Binding-site contacts:
Ligand atom NAK contacts residue NAP1 of chain 1.J at 2.9 Å (h-bond).
Ligand atom NAB contacts residue SER115 of chain 1.C at 2.9 Å (h-bond).
Ligand atom NAJ contacts residue NAP1 of chain 1.J at 3.5 Å.
Ligand atom CAR contacts residue NAP1 of chain 1.J at 3.8 Å.
Ligand atom OAC contacts residue ARG34 of chain 1.C at 3.9 Å.
Ligand atom CAM contacts residue SER115 of chain 1.C at 3.8 Å.
Ligand atom NAK contacts residue PHE117 of chain 1.C at 3.7 Å.
Ligand atom NAI contacts residue NAP1 of chain 1.J at 2.8 Å (h-bond).
Ligand atom NAJ contacts residue ASP181 of chain 1.C at 3.8 Å.
Ligand atom NAJ contacts residue PHE117 of chain 1.C at 3.6 Å.
Ligand atom CAN contacts residue NAP1 of chain 1.J at 3.8 Å.
Ligand atom CAH contacts residue NAP1 of chain 1.J at 3.3 Å.
Ligand atom CAN contacts residue PHE117 of chain 1.C at 3.6 Å (hydrophobic).
Ligand atom CAR contacts residue PHE117 of chain 1.C at 3.6 Å (hydrophobic).
Ligand atom CAO contacts residue PHE117 of chain 1.C at 3.5 Å (hydrophobic).
Ligand atom CAA contacts residue MET233 of chain 1.C at 3.9 Å (hydrophobic).
Ligand atom CAD contacts residue PRO230 of chain 1.C at 3.6 Å (hydrophobic).
Ligand atom CAQ contacts residue TYR194 of chain 1.C at 3.6 Å (hydrophobic).
Ligand atom NAI contacts residue TYR194 of chain 1.C at 3.7 Å.
Ligand atom CAH contacts residue PHE117 of chain 1.C at 3.5 Å (hydrophobic).
Ligand atom NAI contacts residue PHE117 of chain 1.C at 3.6 Å.
Ligand atom NAJ contacts residue TYR194 of chain 1.C at 2.8 Å (h-bond).
Ligand atom CAH contacts residue TYR194 of chain 1.C at 3.8 Å (hydrophobic).
Ligand atom CAQ contacts residue PHE117 of chain 1.C at 3.4 Å (hydrophobic).
Ligand atom CAF contacts residue PRO230 of chain 1.C at 4.0 Å (hydrophobic).
Ligand atom NAI contacts residue SER115 of chain 1.C at 3.9 Å.
Ligand atom CAM contacts residue PHE117 of chain 1.C at 3.4 Å (hydrophobic).
Ligand atom CAA contacts residue TRP241 of chain 1.C at 3.6 Å (hydrophobic).
Ligand atom CAM contacts residue NAP1 of chain 1.J at 3.3 Å.
Ligand atom CAP contacts residue PHE117 of chain 1.C at 3.6 Å (hydrophobic).
Ligand atom CAG contacts residue NAP1 of chain 1.J at 4.0 Å.
Ligand atom CAQ contacts residue NAP1 of chain 1.J at 3.7 Å.
Ligand atom CAF contacts residue PHE117 of chain 1.C at 3.6 Å (hydrophobic).
Ligand atom CAO contacts residue NAP1 of chain 1.J at 3.6 Å.
Ligand atom NAB contacts residue NAP1 of chain 1.J at 2.9 Å (h-bond).
Ligand atom OAC contacts residue PHE117 of chain 1.C at 3.8 Å.
Ligand atom OAC contacts residue NAP1 of chain 1.J at 3.8 Å.
Ligand atom CAP contacts residue NAP1 of chain 1.J at 3.8 Å.
Ligand atom CAA contacts residue LEU229 of chain 1.C at 4.0 Å (hydrophobic).
Ligand atom NAB contacts residue PHE117 of chain 1.C at 3.6 Å.

The protein below binds the small molecule below.
Small molecule (SMILES): Cc1ccc(-c2c[nH]c3nc(N)[nH]c(=O)c23)cc1

Sequence of chain 1.C:
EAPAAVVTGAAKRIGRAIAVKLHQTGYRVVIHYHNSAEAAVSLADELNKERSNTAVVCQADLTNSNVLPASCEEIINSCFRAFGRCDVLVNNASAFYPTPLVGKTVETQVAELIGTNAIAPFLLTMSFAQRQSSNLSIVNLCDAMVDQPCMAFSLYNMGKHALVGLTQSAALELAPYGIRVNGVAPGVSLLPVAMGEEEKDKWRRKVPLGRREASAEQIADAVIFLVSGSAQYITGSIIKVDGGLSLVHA